Sequence of chain 1.A:
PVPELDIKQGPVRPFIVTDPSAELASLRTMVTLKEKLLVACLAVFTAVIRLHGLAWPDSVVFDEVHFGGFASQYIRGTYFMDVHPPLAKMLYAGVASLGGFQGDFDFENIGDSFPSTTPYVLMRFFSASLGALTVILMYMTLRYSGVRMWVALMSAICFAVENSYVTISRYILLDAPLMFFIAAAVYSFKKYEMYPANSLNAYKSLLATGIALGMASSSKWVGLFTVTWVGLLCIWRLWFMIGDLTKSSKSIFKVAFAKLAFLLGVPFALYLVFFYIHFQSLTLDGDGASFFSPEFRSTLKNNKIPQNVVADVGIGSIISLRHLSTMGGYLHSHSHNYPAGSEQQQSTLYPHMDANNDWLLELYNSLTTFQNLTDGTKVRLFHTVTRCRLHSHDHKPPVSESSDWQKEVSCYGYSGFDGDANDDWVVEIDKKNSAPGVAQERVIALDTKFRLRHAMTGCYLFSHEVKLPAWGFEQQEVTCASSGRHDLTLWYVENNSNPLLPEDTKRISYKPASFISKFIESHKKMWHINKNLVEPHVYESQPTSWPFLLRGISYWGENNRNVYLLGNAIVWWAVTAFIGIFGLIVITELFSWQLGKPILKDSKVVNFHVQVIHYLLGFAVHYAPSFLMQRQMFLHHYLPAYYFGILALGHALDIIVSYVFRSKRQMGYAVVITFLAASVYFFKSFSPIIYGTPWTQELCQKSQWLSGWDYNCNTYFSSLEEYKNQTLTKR

A small-molecule ligand and the protein it binds are described below.
Small molecule (SMILES): C=C(C)CCCC(=C)CCCC(=C)CCCC(=C)CCCC(=C)CCCC(=C)CCCC(=C)CCC[C@@H](C)CCOP(=O)(O)O

Binding-site contacts:
Ligand atom C15 contacts residue LEU238 of chain 1.A at 3.7 Å (hydrophobic).
Ligand atom O1' contacts residue LYS234 of chain 1.A at 3.3 Å (salt-bridge).
Ligand atom C25 contacts residue THR242 of chain 1.A at 3.3 Å.
Ligand atom C8 contacts residue MET647 of chain 1.A at 3.6 Å (hydrophobic).
Ligand atom C3 contacts residue LYS234 of chain 1.A at 3.5 Å.
Ligand atom C2 contacts residue ARG649 of chain 1.A at 3.3 Å.
Ligand atom C7 contacts residue TRP235 of chain 1.A at 3.5 Å (hydrophobic).
Ligand atom C1 contacts residue ARG649 of chain 1.A at 3.7 Å.
Ligand atom OP2 contacts residue ARG649 of chain 1.A at 3.7 Å.
Ligand atom OP2 contacts residue HIS98 of chain 1.A at 2.9 Å (h-bond).
Ligand atom C40 contacts residue ALA270 of chain 1.A at 3.2 Å (hydrophobic).
Ligand atom C19 contacts residue PHE239 of chain 1.A at 3.3 Å (hydrophobic).
Ligand atom C29 contacts residue THR242 of chain 1.A at 3.7 Å.
Ligand atom C32 contacts residue GLY245 of chain 1.A at 3.6 Å.
Ligand atom C9 contacts residue ASN548 of chain 1.A at 3.3 Å.
Ligand atom C14 contacts residue TRP235 of chain 1.A at 3.5 Å (hydrophobic).
Ligand atom OP3 contacts residue HIS654 of chain 1.A at 3.2 Å (h-bond).
Ligand atom C11 contacts residue TRP545 of chain 1.A at 3.3 Å (hydrophobic).
Ligand atom C24 contacts residue VAL241 of chain 1.A at 3.6 Å (hydrophobic).
Ligand atom C34 contacts residue LEU277 of chain 1.A at 3.3 Å (hydrophobic).
Ligand atom C40 contacts residue LEU252 of chain 1.A at 3.2 Å (hydrophobic).
Ligand atom C33 contacts residue GLY245 of chain 1.A at 3.5 Å.
Ligand atom C35 contacts residue GLY245 of chain 1.A at 3.6 Å.
Ligand atom OP contacts residue LYS234 of chain 1.A at 3.4 Å.
Ligand atom C1 contacts residue HIS98 of chain 1.A at 3.4 Å.
Ligand atom C6 contacts residue ASN548 of chain 1.A at 3.5 Å.
Ligand atom C4 contacts residue HIS655 of chain 1.A at 3.6 Å.
Ligand atom O1' contacts residue HIS98 of chain 1.A at 3.0 Å (h-bond).
Ligand atom OP contacts residue HIS98 of chain 1.A at 3.7 Å.
Ligand atom P contacts residue HIS98 of chain 1.A at 3.5 Å.
Ligand atom C30 contacts residue GLY245 of chain 1.A at 3.6 Å.
Ligand atom C40 contacts residue LYS273 of chain 1.A at 3.7 Å.
Ligand atom C34 contacts residue LEU278 of chain 1.A at 3.7 Å (hydrophobic).
Ligand atom C2 contacts residue HIS655 of chain 1.A at 3.5 Å.
Ligand atom C14 contacts residue TRP545 of chain 1.A at 3.3 Å (hydrophobic).
Ligand atom P contacts residue HIS655 of chain 1.A at 3.3 Å.
Ligand atom OP contacts residue HIS655 of chain 1.A at 2.4 Å (h-bond).
Ligand atom C10 contacts residue PHE239 of chain 1.A at 3.5 Å (hydrophobic).
Ligand atom C1 contacts residue HIS655 of chain 1.A at 3.4 Å.
Ligand atom OP3 contacts residue HIS655 of chain 1.A at 3.0 Å (h-bond).